Sequence of chain 1.E:
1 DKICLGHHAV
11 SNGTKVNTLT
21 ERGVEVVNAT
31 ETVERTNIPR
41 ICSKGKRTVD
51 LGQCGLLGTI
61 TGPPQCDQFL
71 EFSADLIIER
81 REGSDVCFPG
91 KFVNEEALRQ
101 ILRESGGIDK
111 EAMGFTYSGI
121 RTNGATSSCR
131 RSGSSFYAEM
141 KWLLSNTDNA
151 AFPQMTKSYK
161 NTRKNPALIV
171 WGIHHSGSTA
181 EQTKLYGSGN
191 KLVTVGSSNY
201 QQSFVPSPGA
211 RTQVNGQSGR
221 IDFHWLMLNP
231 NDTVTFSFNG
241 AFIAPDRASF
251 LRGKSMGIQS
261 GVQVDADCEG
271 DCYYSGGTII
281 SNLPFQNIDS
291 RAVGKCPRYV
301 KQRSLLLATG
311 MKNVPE

Sequence of chain 1.F:
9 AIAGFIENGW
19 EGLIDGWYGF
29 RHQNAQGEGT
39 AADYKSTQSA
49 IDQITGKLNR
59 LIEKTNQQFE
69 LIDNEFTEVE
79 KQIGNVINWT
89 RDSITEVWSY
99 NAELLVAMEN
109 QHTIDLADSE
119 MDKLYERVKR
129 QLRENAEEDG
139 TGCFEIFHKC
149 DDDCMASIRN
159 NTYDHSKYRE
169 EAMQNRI

Binding-site contacts:
Ligand atom N2 contacts residue ASN86 of chain 1.F at 2.9 Å (h-bond).
Ligand atom C5 contacts residue ASN86 of chain 1.F at 3.7 Å.
Ligand atom O3 contacts residue GLU76 of chain 1.F at 3.6 Å (salt-bridge).
Ligand atom C7 contacts residue ASN86 of chain 1.F at 3.8 Å.
Ligand atom C7 contacts residue ASN83 of chain 1.F at 3.8 Å.
Ligand atom C8 contacts residue ARG291 of chain 1.E at 4.0 Å.
Ligand atom O7 contacts residue ASN86 of chain 1.F at 4.3 Å.
Ligand atom O7 contacts residue ASN83 of chain 1.F at 4.0 Å.
Ligand atom C8 contacts residue ASN83 of chain 1.F at 3.2 Å.
Ligand atom C2 contacts residue ASN86 of chain 1.F at 2.5 Å.
Ligand atom C3 contacts residue ASN86 of chain 1.F at 3.8 Å.
Ligand atom O5 contacts residue ASN86 of chain 1.F at 2.4 Å (h-bond).
Ligand atom C4 contacts residue ASN86 of chain 1.F at 4.2 Å.
Ligand atom O7 contacts residue LYS79 of chain 1.F at 4.4 Å.
Ligand atom C8 contacts residue LYS79 of chain 1.F at 4.0 Å.
Ligand atom C8 contacts residue GLY82 of chain 1.F at 4.1 Å.
Ligand atom O7 contacts residue GLU73 of chain 1.F at 4.2 Å.
Ligand atom C1 contacts residue ASN86 of chain 1.F at 1.4 Å.

This protein binds this small molecule.
Small molecule (SMILES): CC(=O)N[C@H]1[C@H](O[C@H]2[C@H](O)[C@@H](NC(C)=O)CO[C@@H]2CO)O[C@H](CO)[C@@H](O)[C@@H]1O